A protein and the small-molecule ligand that binds it are described below.
Small molecule (SMILES): COc1cc(CC(=O)c2ccc(C#N)cc2)c([N+](=O)[O-])cc1OC

Sequence of chain 17.C:
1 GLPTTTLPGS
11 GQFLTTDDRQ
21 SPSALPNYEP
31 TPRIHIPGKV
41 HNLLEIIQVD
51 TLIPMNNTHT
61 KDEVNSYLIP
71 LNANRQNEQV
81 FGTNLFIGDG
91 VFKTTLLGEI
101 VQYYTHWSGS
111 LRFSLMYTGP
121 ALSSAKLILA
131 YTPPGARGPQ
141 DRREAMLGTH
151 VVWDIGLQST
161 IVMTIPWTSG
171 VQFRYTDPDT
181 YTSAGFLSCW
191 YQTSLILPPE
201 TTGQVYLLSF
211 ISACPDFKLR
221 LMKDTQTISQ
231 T

Binding-site contacts:
Ligand atom C18 contacts residue TYR152 of chain 17.A at 3.7 Å (hydrophobic).
Ligand atom C15 contacts residue SER126 of chain 17.A at 3.5 Å.
Ligand atom N22 contacts residue VAL191 of chain 17.A at 3.9 Å.
Ligand atom C05 contacts residue TYR128 of chain 17.A at 3.8 Å (hydrophobic).
Ligand atom O20 contacts residue PHE186 of chain 17.A at 3.8 Å.
Ligand atom O16 contacts residue VAL188 of chain 17.A at 3.8 Å.
Ligand atom C15 contacts residue TYR197 of chain 17.A at 3.8 Å (hydrophobic).
Ligand atom C14 contacts residue TYR197 of chain 17.A at 3.7 Å (hydrophobic).
Ligand atom C01 contacts residue TYR128 of chain 17.A at 2.9 Å (hydrophobic).
Ligand atom C06 contacts residue ILE104 of chain 17.A at 3.5 Å (hydrophobic).
Ligand atom C10 contacts residue TYR197 of chain 17.A at 3.7 Å (hydrophobic).
Ligand atom O02 contacts residue TYR128 of chain 17.A at 3.8 Å.
Ligand atom C06 contacts residue TYR128 of chain 17.A at 3.4 Å (hydrophobic).
Ligand atom C01 contacts residue MET224 of chain 17.A at 3.7 Å (hydrophobic).
Ligand atom C19 contacts residue TYR152 of chain 17.A at 3.9 Å (hydrophobic).
Ligand atom C09 contacts residue MET221 of chain 17.A at 3.9 Å (hydrophobic).
Ligand atom C17 contacts residue TYR152 of chain 17.A at 3.8 Å (hydrophobic).
Ligand atom C04 contacts residue TYR128 of chain 17.A at 3.4 Å (hydrophobic).
Ligand atom C08 contacts residue TYR128 of chain 17.A at 3.3 Å (hydrophobic).
Ligand atom C08 contacts residue TYR197 of chain 17.A at 3.9 Å (hydrophobic).
Ligand atom C03 contacts residue TYR128 of chain 17.A at 3.7 Å (hydrophobic).
Ligand atom O20 contacts residue TYR152 of chain 17.A at 3.7 Å.
Ligand atom N13 contacts residue GOL1 of chain 17.E at 3.7 Å.
Ligand atom O24 contacts residue TYR152 of chain 17.A at 3.5 Å (h-bond).
Ligand atom O24 contacts residue VAL191 of chain 17.A at 3.1 Å.
Ligand atom C21 contacts residue TYR152 of chain 17.A at 3.6 Å (hydrophobic).
Ligand atom C12 contacts residue TYR197 of chain 17.A at 3.5 Å (hydrophobic).
Ligand atom C10 contacts residue MET221 of chain 17.A at 3.9 Å (hydrophobic).
Ligand atom O23 contacts residue TYR152 of chain 17.A at 3.0 Å (h-bond).
Ligand atom C15 contacts residue TYR128 of chain 17.A at 3.1 Å (hydrophobic).
Ligand atom O23 contacts residue LEU221 of chain 18.C at 3.9 Å.
Ligand atom O23 contacts residue VAL191 of chain 17.A at 3.9 Å.
Ligand atom C01 contacts residue PHE186 of chain 17.A at 2.8 Å (hydrophobic).
Ligand atom O16 contacts residue TYR128 of chain 17.A at 2.9 Å (h-bond).
Ligand atom N22 contacts residue TYR152 of chain 17.A at 3.3 Å (h-bond).
Ligand atom C11 contacts residue TYR197 of chain 17.A at 3.5 Å (hydrophobic).
Ligand atom N13 contacts residue TYR197 of chain 17.A at 3.4 Å.
Ligand atom C07 contacts residue TYR128 of chain 17.A at 2.9 Å (hydrophobic).
Ligand atom O02 contacts residue MET224 of chain 17.A at 3.5 Å.
Ligand atom C14 contacts residue LEU106 of chain 17.A at 3.5 Å (hydrophobic).

Sequence of chain 17.A:
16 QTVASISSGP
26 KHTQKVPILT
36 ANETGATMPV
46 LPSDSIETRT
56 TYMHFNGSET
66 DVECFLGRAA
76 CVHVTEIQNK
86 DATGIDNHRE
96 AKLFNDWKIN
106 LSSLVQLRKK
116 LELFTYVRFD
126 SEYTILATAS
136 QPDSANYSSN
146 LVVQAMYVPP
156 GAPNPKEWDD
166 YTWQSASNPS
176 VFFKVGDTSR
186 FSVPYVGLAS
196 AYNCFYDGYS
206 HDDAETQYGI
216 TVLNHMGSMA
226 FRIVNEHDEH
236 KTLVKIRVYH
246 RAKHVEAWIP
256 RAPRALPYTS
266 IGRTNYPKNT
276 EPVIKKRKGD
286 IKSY

Sequence of chain 18.C:
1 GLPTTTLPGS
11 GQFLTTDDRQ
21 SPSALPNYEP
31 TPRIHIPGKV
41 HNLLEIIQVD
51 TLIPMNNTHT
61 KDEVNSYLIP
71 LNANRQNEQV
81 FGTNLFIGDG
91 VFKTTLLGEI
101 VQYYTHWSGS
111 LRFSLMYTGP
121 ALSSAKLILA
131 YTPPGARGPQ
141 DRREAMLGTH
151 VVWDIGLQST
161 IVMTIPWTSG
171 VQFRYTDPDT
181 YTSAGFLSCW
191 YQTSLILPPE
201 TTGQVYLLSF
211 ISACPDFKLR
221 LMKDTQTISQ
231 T